Sequence of chain 2.A:
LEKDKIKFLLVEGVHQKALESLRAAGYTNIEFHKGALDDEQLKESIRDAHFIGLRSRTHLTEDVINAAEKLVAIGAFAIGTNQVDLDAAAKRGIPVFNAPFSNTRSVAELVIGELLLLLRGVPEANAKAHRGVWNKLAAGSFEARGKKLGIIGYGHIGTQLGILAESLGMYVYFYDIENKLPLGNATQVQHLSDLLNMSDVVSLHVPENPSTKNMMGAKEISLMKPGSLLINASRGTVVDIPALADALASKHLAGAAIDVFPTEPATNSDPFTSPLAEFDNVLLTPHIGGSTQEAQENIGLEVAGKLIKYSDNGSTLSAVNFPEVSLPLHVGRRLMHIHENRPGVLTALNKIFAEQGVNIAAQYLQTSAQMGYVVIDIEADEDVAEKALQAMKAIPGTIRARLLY

Binding-site contacts:
Ligand atom O contacts residue ARG347 of chain 1.B at 3.9 Å.
Ligand atom N contacts residue PRO348 of chain 1.B at 4.4 Å.
Ligand atom C contacts residue ASN346 of chain 1.B at 4.2 Å.
Ligand atom OG contacts residue PRO348 of chain 1.B at 3.7 Å.
Ligand atom N contacts residue ARG347 of chain 1.B at 3.4 Å (salt-bridge).
Ligand atom N contacts residue ILE365 of chain 2.A at 2.9 Å (h-bond).
Ligand atom OXT contacts residue LEU351 of chain 1.B at 4.2 Å.
Ligand atom OG contacts residue ILE365 of chain 2.A at 3.7 Å.
Ligand atom CB contacts residue LEU351 of chain 1.B at 3.7 Å (hydrophobic).
Ligand atom CA contacts residue ILE365 of chain 2.A at 3.1 Å (hydrophobic).
Ligand atom CB contacts residue GLY349 of chain 1.B at 4.1 Å.
Ligand atom N contacts residue ASN346 of chain 1.B at 2.9 Å (h-bond).
Ligand atom CB contacts residue ILE365 of chain 2.A at 4.3 Å (hydrophobic).
Ligand atom O contacts residue GLY377 of chain 1.B at 4.1 Å.
Ligand atom OG contacts residue ASN364 of chain 2.A at 4.2 Å.
Ligand atom OXT contacts residue LEU370 of chain 1.B at 3.3 Å.
Ligand atom CA contacts residue LEU370 of chain 1.B at 4.4 Å (hydrophobic).
Ligand atom C contacts residue HIS344 of chain 1.B at 3.1 Å.
Ligand atom CB contacts residue PRO348 of chain 1.B at 4.2 Å (hydrophobic).
Ligand atom OG contacts residue VAL350 of chain 1.B at 4.2 Å.
Ligand atom C contacts residue ARG347 of chain 1.B at 4.3 Å.
Ligand atom O contacts residue GLU345 of chain 1.B at 3.8 Å.
Ligand atom C contacts residue LEU370 of chain 1.B at 4.0 Å (hydrophobic).
Ligand atom OXT contacts residue HIS344 of chain 1.B at 2.6 Å (h-bond).
Ligand atom CA contacts residue ASN364 of chain 2.A at 4.0 Å.
Ligand atom OG contacts residue GLY349 of chain 1.B at 3.6 Å (h-bond).
Ligand atom CB contacts residue ASN364 of chain 2.A at 4.4 Å.
Ligand atom O contacts residue HIS344 of chain 1.B at 2.9 Å (h-bond).
Ligand atom O contacts residue THR372 of chain 1.B at 4.1 Å.
Ligand atom CB contacts residue ARG347 of chain 1.B at 3.1 Å.
Ligand atom C contacts residue ILE365 of chain 2.A at 4.0 Å (hydrophobic).
Ligand atom CA contacts residue ASN346 of chain 1.B at 4.1 Å.
Ligand atom OG contacts residue ARG347 of chain 1.B at 3.6 Å.
Ligand atom N contacts residue ASN364 of chain 2.A at 2.7 Å (h-bond).
Ligand atom C contacts residue THR372 of chain 1.B at 4.4 Å.
Ligand atom OG contacts residue LEU351 of chain 1.B at 4.2 Å.
Ligand atom O contacts residue ASN346 of chain 1.B at 3.5 Å (h-bond).
Ligand atom CB contacts residue VAL350 of chain 1.B at 3.8 Å (hydrophobic).
Ligand atom CA contacts residue ARG347 of chain 1.B at 3.7 Å.

The protein below binds the small molecule below.
Small molecule (SMILES): N[C@@H](CO)C(=O)O

Sequence of chain 1.B:
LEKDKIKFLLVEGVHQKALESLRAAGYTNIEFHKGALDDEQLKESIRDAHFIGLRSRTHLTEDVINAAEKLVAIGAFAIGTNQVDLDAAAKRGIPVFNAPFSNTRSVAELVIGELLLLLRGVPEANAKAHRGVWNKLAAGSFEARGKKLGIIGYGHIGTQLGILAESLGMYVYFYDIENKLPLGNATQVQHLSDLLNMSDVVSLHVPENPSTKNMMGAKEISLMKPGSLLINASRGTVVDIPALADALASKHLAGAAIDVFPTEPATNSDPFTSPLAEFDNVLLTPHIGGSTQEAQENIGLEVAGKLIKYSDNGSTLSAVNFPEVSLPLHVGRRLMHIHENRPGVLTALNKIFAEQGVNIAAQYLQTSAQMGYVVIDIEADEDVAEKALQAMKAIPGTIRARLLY